The small molecule below binds the protein below.
Small molecule (SMILES): CC(=O)N[C@@H](CCC(N)=O)C(=O)N[C@@H](CC(C)C)C(=O)N[C@@H](CC(=O)O)C(=O)N[C@@H](C)C(=O)N[C@@H](Cc1ccccc1)C(=O)O

Binding-site contacts:
Ligand atom CA contacts residue GLY174 of chain 1.A at 3.5 Å.
Ligand atom CB contacts residue MET362 of chain 1.A at 3.6 Å (hydrophobic).
Ligand atom CB contacts residue PRO363 of chain 1.A at 3.4 Å (hydrophobic).
Ligand atom NE2 contacts residue PRO363 of chain 1.A at 3.9 Å.
Ligand atom CA contacts residue PRO363 of chain 1.A at 3.8 Å (hydrophobic).
Ligand atom C contacts residue MET362 of chain 1.A at 3.6 Å (hydrophobic).
Ligand atom CZ contacts residue THR172 of chain 1.A at 3.8 Å.
Ligand atom O contacts residue MET362 of chain 1.A at 3.4 Å.
Ligand atom O contacts residue MET362 of chain 1.A at 3.3 Å.
Ligand atom O contacts residue MET364 of chain 1.A at 3.5 Å.
Ligand atom CB contacts residue MET362 of chain 1.A at 3.5 Å (hydrophobic).
Ligand atom CZ contacts residue GLY174 of chain 1.A at 3.5 Å.
Ligand atom C contacts residue MET362 of chain 1.A at 3.5 Å (hydrophobic).
Ligand atom CB contacts residue GLY174 of chain 1.A at 3.3 Å.
Ligand atom CG contacts residue PRO363 of chain 1.A at 3.5 Å (hydrophobic).
Ligand atom O contacts residue ARG365 of chain 1.A at 2.9 Å (salt-bridge).
Ligand atom N contacts residue GLY174 of chain 1.A at 2.7 Å (h-bond).
Ligand atom CE2 contacts residue THR172 of chain 1.A at 3.5 Å.
Ligand atom CE1 contacts residue ARG152 of chain 1.A at 3.5 Å.
Ligand atom CE2 contacts residue PRO242 of chain 1.A at 3.6 Å (hydrophobic).
Ligand atom CD1 contacts residue VAL344 of chain 1.A at 3.8 Å (hydrophobic).
Ligand atom OD1 contacts residue HIS175 of chain 1.A at 3.5 Å.
Ligand atom NE2 contacts residue MET362 of chain 1.A at 3.3 Å (h-bond).
Ligand atom CE2 contacts residue GLY174 of chain 1.A at 3.7 Å.
Ligand atom CD2 contacts residue PRO242 of chain 1.A at 3.8 Å (hydrophobic).
Ligand atom OE1 contacts residue TYR323 of chain 1.A at 3.7 Å.
Ligand atom CG contacts residue PRO242 of chain 1.A at 3.8 Å (hydrophobic).
Ligand atom CZ contacts residue PRO242 of chain 1.A at 3.4 Å (hydrophobic).
Ligand atom CA contacts residue GLY174 of chain 1.A at 3.6 Å.
Ligand atom CE1 contacts residue PRO242 of chain 1.A at 3.8 Å (hydrophobic).
Ligand atom CA contacts residue MET362 of chain 1.A at 3.4 Å (hydrophobic).
Ligand atom N contacts residue MET362 of chain 1.A at 3.9 Å.
Ligand atom C contacts residue GLY174 of chain 1.A at 3.6 Å.
Ligand atom OE1 contacts residue MET364 of chain 1.A at 3.6 Å.
Ligand atom O contacts residue HIS175 of chain 1.A at 3.9 Å.
Ligand atom C contacts residue ARG365 of chain 1.A at 3.6 Å.
Ligand atom CG contacts residue HIS175 of chain 1.A at 3.4 Å.
Ligand atom OE1 contacts residue ASN320 of chain 1.A at 3.8 Å.
Ligand atom N contacts residue PRO363 of chain 1.A at 3.1 Å (h-bond).
Ligand atom CD1 contacts residue PRO363 of chain 1.A at 3.8 Å (hydrophobic).

Sequence of chain 1.A:
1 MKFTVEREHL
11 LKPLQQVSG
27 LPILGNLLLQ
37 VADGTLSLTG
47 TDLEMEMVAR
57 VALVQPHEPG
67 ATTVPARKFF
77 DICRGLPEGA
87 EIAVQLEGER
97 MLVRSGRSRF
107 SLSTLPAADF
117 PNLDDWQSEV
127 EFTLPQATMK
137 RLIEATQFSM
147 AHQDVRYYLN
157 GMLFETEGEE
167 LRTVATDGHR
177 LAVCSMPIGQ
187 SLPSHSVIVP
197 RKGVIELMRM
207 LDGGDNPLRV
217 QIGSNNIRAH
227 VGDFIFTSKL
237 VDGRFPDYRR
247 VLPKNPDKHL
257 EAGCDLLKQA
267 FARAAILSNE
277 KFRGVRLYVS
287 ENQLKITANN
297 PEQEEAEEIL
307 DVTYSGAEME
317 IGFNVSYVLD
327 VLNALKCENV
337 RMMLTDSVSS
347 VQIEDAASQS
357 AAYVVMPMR